The small molecule below binds the protein below.
Small molecule (SMILES): CC(=O)N[C@H]1[C@H](O[C@H]2[C@H](O)[C@@H](NC(C)=O)CO[C@@H]2CO)O[C@H](CO)[C@@H](O)[C@@H]1O

Sequence of chain 1.A:
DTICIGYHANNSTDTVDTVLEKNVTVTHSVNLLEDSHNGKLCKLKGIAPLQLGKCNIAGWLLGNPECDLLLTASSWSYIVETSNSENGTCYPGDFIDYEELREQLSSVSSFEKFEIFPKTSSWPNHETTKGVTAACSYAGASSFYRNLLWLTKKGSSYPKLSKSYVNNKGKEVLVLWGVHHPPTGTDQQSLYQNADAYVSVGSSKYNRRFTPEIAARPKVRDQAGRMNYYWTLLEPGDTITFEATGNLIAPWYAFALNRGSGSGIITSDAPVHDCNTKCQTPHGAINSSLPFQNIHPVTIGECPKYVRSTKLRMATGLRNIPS

Binding-site contacts:
Ligand atom C4 contacts residue ASN291 of chain 1.A at 4.3 Å.
Ligand atom C8 contacts residue ASN280 of chain 1.A at 4.5 Å.
Ligand atom C8 contacts residue ASN291 of chain 1.A at 3.7 Å.
Ligand atom O7 contacts residue ASN291 of chain 1.A at 3.4 Å (h-bond).
Ligand atom N2 contacts residue ASN291 of chain 1.A at 3.0 Å (h-bond).
Ligand atom O7 contacts residue ASN280 of chain 1.A at 3.9 Å.
Ligand atom C1 contacts residue ASN291 of chain 1.A at 1.5 Å.
Ligand atom C8 contacts residue LYS282 of chain 1.A at 4.4 Å.
Ligand atom C5 contacts residue ASN291 of chain 1.A at 3.6 Å.
Ligand atom C2 contacts residue ASN291 of chain 1.A at 2.7 Å.
Ligand atom O5 contacts residue ASN291 of chain 1.A at 2.4 Å (h-bond).
Ligand atom C7 contacts residue ASN291 of chain 1.A at 3.3 Å.
Ligand atom C3 contacts residue ASN291 of chain 1.A at 3.9 Å.